A small-molecule ligand and the protein it binds are described below.
Small molecule (SMILES): Cc1cn([C@H]2C[C@H](O[P](=O)(O)OC[C@H]3O[C@@H](n4cnc5c(N)ncnc54)C[C@@H]3O[P](=O)(O)OC[C@H]3O[C@@H](n4cnc5c(N)ncnc54)C[C@@H]3O[P](=O)(O)OC[C@H]3O[C@@H](n4cnc5c(=O)nc(N)[nH]c54)C[C@@H]3O)[C@@H](CO[P](=O)(O)O[C@H]3C[C@H](n4cnc5c(N)ncnc54)O[C@@H]3CO[P](=O)(O)O[C@H]3C[C@H](c4cc([N+](=O)O)c(N)nc4O)O[C@@H]3CO[P](=O)(O)O[C@H]3C[C@H](c4cc([N+](=O)O)c(N)nc4O)O[C@@H]3CO[P](=O)(O)O[C@H]3C[C@H](n4cnc5c(N)ncnc54)O[C@@H]3COP(=O)=O)O2)c(=O)[nH]c1=O

Sequence of chain 1.A:
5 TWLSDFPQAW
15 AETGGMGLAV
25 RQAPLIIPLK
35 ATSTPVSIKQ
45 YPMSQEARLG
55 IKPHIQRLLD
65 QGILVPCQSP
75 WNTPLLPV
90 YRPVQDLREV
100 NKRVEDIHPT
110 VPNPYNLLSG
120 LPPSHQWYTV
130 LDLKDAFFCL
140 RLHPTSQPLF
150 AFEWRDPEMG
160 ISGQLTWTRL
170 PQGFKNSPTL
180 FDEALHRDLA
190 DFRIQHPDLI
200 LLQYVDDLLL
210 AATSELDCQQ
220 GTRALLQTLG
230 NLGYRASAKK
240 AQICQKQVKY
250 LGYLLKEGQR

Binding-site contacts:
Ligand atom N2 contacts residue ASP95 of chain 1.A at 3.0 Å (salt-bridge).
Ligand atom N1 contacts residue DT5 of chain 1.B at 2.8 Å (h-bond).
Ligand atom N6 contacts residue DT3 of chain 1.B at 3.0 Å (h-bond).
Ligand atom N6 contacts residue DT5 of chain 1.B at 3.0 Å (h-bond).
Ligand atom C4 contacts residue 1WA7 of chain 1.B at 3.3 Å.
Ligand atom O4 contacts residue DA4 of chain 1.B at 3.0 Å (h-bond).
Ligand atom C2 contacts residue DT8 of chain 1.B at 3.3 Å.
Ligand atom N3 contacts residue 1WA7 of chain 1.B at 2.8 Å (h-bond).
Ligand atom N2 contacts residue ARG97 of chain 1.A at 3.2 Å (salt-bridge).
Ligand atom N3 contacts residue DA4 of chain 1.B at 2.8 Å (h-bond).
Ligand atom N6 contacts residue DC1 of chain 1.B at 3.1 Å (h-bond).
Ligand atom N3 contacts residue 1WA6 of chain 1.B at 2.8 Å (h-bond).
Ligand atom C2 contacts residue DT5 of chain 1.B at 3.4 Å.
Ligand atom C6 contacts residue DT8 of chain 1.B at 3.2 Å.
Ligand atom O3' contacts residue GLY172 of chain 1.A at 2.9 Å (h-bond).
Ligand atom N1 contacts residue DC1 of chain 1.B at 2.8 Å (h-bond).
Ligand atom C6 contacts residue LEU80 of chain 1.A at 3.4 Å (hydrophobic).
Ligand atom O6 contacts residue DC1 of chain 1.B at 2.8 Å (h-bond).
Ligand atom N3 contacts residue ASP95 of chain 1.A at 3.4 Å.
Ligand atom N1 contacts residue DA4 of chain 1.B at 3.5 Å (h-bond).
Ligand atom N1 contacts residue LEU80 of chain 1.A at 3.4 Å.
Ligand atom C2 contacts residue 1WA6 of chain 1.B at 3.3 Å.
Ligand atom O2 contacts residue 1WA7 of chain 1.B at 2.6 Å (h-bond).
Ligand atom N6 contacts residue DT8 of chain 1.B at 2.8 Å (h-bond).
Ligand atom C2 contacts residue DA4 of chain 1.B at 3.3 Å.
Ligand atom N1 contacts residue 1WA6 of chain 1.B at 3.3 Å.
Ligand atom N1 contacts residue DT8 of chain 1.B at 2.8 Å (h-bond).
Ligand atom N6 contacts residue DA4 of chain 1.B at 3.4 Å (h-bond).
Ligand atom N2 contacts residue DC1 of chain 1.B at 2.7 Å (h-bond).
Ligand atom C2 contacts residue DT3 of chain 1.B at 3.4 Å.
Ligand atom C2 contacts residue 1WA7 of chain 1.B at 3.2 Å.
Ligand atom C2 contacts residue 1WA6 of chain 1.B at 3.3 Å.
Ligand atom N1 contacts residue DT2 of chain 1.B at 2.8 Å (h-bond).
Ligand atom N3 contacts residue 1WA6 of chain 1.B at 3.3 Å (h-bond).
Ligand atom O3' contacts residue LEU96 of chain 1.A at 3.1 Å (h-bond).
Ligand atom N4 contacts residue 1WA6 of chain 1.B at 2.9 Å (h-bond).
Ligand atom N1 contacts residue DT3 of chain 1.B at 2.7 Å (h-bond).
Ligand atom N6 contacts residue DT2 of chain 1.B at 3.0 Å (h-bond).
Ligand atom N4 contacts residue 1WA7 of chain 1.B at 2.9 Å (h-bond).
Ligand atom O2 contacts residue 1WA6 of chain 1.B at 2.6 Å (h-bond).